Binding-site contacts:
Ligand atom C3 contacts residue ASN77 of chain 1.D at 3.7 Å.
Ligand atom O7 contacts residue VAL87 of chain 1.D at 2.9 Å (h-bond).
Ligand atom C2 contacts residue ASN77 of chain 1.D at 2.4 Å.
Ligand atom O5 contacts residue ASN77 of chain 1.D at 2.3 Å (h-bond).
Ligand atom C2 contacts residue GLN89 of chain 1.D at 4.3 Å.
Ligand atom O7 contacts residue GLN89 of chain 1.D at 3.4 Å (h-bond).
Ligand atom C7 contacts residue GLN89 of chain 1.D at 3.3 Å.
Ligand atom C7 contacts residue ASN77 of chain 1.D at 3.4 Å.
Ligand atom C5 contacts residue ASN80 of chain 1.D at 3.5 Å.
Ligand atom O5 contacts residue ASN80 of chain 1.D at 3.0 Å (h-bond).
Ligand atom C1 contacts residue SER79 of chain 1.D at 4.5 Å.
Ligand atom C6 contacts residue ASN80 of chain 1.D at 3.7 Å.
Ligand atom O3 contacts residue GLN89 of chain 1.D at 3.2 Å (h-bond).
Ligand atom O3 contacts residue VAL87 of chain 1.D at 4.5 Å.
Ligand atom N2 contacts residue GLN89 of chain 1.D at 3.7 Å.
Ligand atom C7 contacts residue VAL87 of chain 1.D at 4.0 Å (hydrophobic).
Ligand atom N2 contacts residue ASN77 of chain 1.D at 2.9 Å (h-bond).
Ligand atom O7 contacts residue ASN77 of chain 1.D at 3.4 Å (h-bond).
Ligand atom O5 contacts residue LEU84 of chain 1.D at 3.9 Å.
Ligand atom C3 contacts residue GLN89 of chain 1.D at 4.3 Å.
Ligand atom C1 contacts residue ASN77 of chain 1.D at 1.4 Å.
Ligand atom C8 contacts residue ALA86 of chain 1.D at 4.1 Å (hydrophobic).
Ligand atom C8 contacts residue VAL87 of chain 1.D at 4.3 Å (hydrophobic).
Ligand atom O6 contacts residue LEU84 of chain 1.D at 3.8 Å.
Ligand atom C4 contacts residue ASN77 of chain 1.D at 4.1 Å.
Ligand atom C7 contacts residue ALA86 of chain 1.D at 4.2 Å (hydrophobic).
Ligand atom C1 contacts residue ASN80 of chain 1.D at 3.6 Å.
Ligand atom O7 contacts residue ALA86 of chain 1.D at 3.4 Å.
Ligand atom C8 contacts residue GLN89 of chain 1.D at 3.6 Å.
Ligand atom C5 contacts residue ASN77 of chain 1.D at 3.6 Å.

Sequence of chain 1.D:
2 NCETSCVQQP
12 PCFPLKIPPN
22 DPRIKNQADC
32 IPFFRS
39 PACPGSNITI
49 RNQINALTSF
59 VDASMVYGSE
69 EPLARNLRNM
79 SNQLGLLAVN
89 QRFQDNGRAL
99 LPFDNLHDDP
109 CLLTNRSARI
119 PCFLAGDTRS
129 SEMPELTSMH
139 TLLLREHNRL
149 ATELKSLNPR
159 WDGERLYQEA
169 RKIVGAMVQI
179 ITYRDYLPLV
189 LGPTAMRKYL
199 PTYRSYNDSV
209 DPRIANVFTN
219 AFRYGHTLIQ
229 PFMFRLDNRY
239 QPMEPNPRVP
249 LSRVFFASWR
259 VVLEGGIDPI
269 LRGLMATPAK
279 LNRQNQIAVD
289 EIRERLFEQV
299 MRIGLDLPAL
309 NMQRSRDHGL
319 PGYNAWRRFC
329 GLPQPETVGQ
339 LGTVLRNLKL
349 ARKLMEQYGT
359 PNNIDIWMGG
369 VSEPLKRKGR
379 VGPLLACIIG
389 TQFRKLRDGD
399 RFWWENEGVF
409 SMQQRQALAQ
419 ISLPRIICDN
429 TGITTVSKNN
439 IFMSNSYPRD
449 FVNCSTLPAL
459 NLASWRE

This small molecule binds to this protein.
Small molecule (SMILES): CC(=O)N[C@@H]1[C@@H](O)[C@H](O)[C@@H](CO)O[C@H]1O